Binding-site contacts:
Ligand atom C1 contacts residue LEU120 of chain 1.A at 4.1 Å (hydrophobic).
Ligand atom C3 contacts residue GLU129 of chain 1.A at 3.3 Å.
Ligand atom C3 contacts residue TRP147 of chain 1.A at 3.6 Å (hydrophobic).
Ligand atom C2 contacts residue VAL124 of chain 1.A at 3.7 Å (hydrophobic).
Ligand atom N10 contacts residue GLU129 of chain 1.A at 2.8 Å (salt-bridge).
Ligand atom C1 contacts residue VAL124 of chain 1.A at 4.4 Å (hydrophobic).
Ligand atom C4 contacts residue GLU129 of chain 1.A at 3.7 Å.
Ligand atom C2 contacts residue GLU129 of chain 1.A at 4.5 Å.
Ligand atom C9 contacts residue GLU129 of chain 1.A at 3.6 Å.
Ligand atom C2 contacts residue TRP147 of chain 1.A at 3.9 Å (hydrophobic).
Ligand atom N8 contacts residue PRO149 of chain 1.A at 3.7 Å.
Ligand atom C7 contacts residue GLU150 of chain 1.A at 4.3 Å.
Ligand atom C7 contacts residue GLY148 of chain 1.A at 3.4 Å.
Ligand atom N10 contacts residue GLY148 of chain 1.A at 4.4 Å.
Ligand atom C6 contacts residue GLY148 of chain 1.A at 3.6 Å.
Ligand atom C2 contacts residue LEU120 of chain 1.A at 3.6 Å (hydrophobic).
Ligand atom C4 contacts residue GLY148 of chain 1.A at 3.6 Å.
Ligand atom C7 contacts residue PRO149 of chain 1.A at 3.9 Å (hydrophobic).
Ligand atom C3 contacts residue VAL124 of chain 1.A at 3.7 Å (hydrophobic).
Ligand atom C3 contacts residue GLY148 of chain 1.A at 4.2 Å.
Ligand atom C9 contacts residue TYR201 of chain 1.A at 4.3 Å (hydrophobic).
Ligand atom C5 contacts residue GLY148 of chain 1.A at 3.2 Å.
Ligand atom C9 contacts residue PRO149 of chain 1.A at 4.1 Å (hydrophobic).
Ligand atom N8 contacts residue GLY148 of chain 1.A at 3.8 Å.
Ligand atom N10 contacts residue PRO149 of chain 1.A at 4.5 Å.
Ligand atom N10 contacts residue TYR201 of chain 1.A at 3.0 Å (h-bond).
Ligand atom C9 contacts residue GLY148 of chain 1.A at 3.9 Å.
Ligand atom C1 contacts residue GLY148 of chain 1.A at 4.2 Å.

Sequence of chain 1.A:
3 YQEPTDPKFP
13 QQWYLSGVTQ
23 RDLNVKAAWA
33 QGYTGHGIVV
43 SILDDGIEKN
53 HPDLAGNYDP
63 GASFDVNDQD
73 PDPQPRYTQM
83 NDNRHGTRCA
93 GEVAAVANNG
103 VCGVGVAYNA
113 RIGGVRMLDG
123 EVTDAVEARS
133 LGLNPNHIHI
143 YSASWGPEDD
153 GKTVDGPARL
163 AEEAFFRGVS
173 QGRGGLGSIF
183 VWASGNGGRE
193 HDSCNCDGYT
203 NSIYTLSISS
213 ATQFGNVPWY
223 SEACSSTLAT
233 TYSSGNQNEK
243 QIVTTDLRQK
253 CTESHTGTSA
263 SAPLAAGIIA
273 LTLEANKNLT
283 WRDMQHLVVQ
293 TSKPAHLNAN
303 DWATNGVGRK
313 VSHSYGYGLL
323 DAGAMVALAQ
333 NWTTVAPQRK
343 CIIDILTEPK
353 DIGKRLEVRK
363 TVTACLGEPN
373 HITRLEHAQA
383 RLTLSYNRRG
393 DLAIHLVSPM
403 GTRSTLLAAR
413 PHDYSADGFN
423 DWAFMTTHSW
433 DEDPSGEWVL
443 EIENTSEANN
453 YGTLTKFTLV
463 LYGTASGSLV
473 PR

This protein binds this small molecule.
Small molecule (SMILES): NC1=NCc2ccccc21